This small molecule binds to this protein.
Small molecule (SMILES): O=c1[nH]c(=O)c2[nH]c(=O)[nH]c2[nH]1

Binding-site contacts:
Ligand atom O11 contacts residue ARG880 of chain 1.A at 2.9 Å (salt-bridge).
Ligand atom C6 contacts residue PHE1009 of chain 1.A at 3.6 Å (hydrophobic).
Ligand atom N9 contacts residue ALA1079 of chain 1.A at 3.4 Å.
Ligand atom O11 contacts residue SER1008 of chain 1.A at 3.5 Å (h-bond).
Ligand atom C4 contacts residue ALA1079 of chain 1.A at 3.4 Å (hydrophobic).
Ligand atom O13 contacts residue PHE914 of chain 1.A at 3.5 Å.
Ligand atom C8 contacts residue GLU802 of chain 1.A at 3.6 Å.
Ligand atom N1 contacts residue PHE1009 of chain 1.A at 3.5 Å.
Ligand atom N9 contacts residue PHE914 of chain 1.A at 3.3 Å.
Ligand atom O11 contacts residue PHE1009 of chain 1.A at 3.4 Å.
Ligand atom N7 contacts residue GLU802 of chain 1.A at 2.8 Å (salt-bridge).
Ligand atom C2 contacts residue PHE914 of chain 1.A at 3.6 Å (hydrophobic).
Ligand atom C2 contacts residue PHE1009 of chain 1.A at 4.0 Å (hydrophobic).
Ligand atom C5 contacts residue GLU802 of chain 1.A at 3.9 Å.
Ligand atom O13 contacts residue PHE1009 of chain 1.A at 3.5 Å.
Ligand atom N1 contacts residue PHE914 of chain 1.A at 3.5 Å.
Ligand atom O24 contacts residue ALA1079 of chain 1.A at 3.9 Å.
Ligand atom C6 contacts residue GLU802 of chain 1.A at 3.9 Å.
Ligand atom N9 contacts residue GLU1261 of chain 1.A at 3.0 Å (salt-bridge).
Ligand atom C2 contacts residue ARG880 of chain 1.A at 3.7 Å.
Ligand atom N7 contacts residue ALA1079 of chain 1.A at 3.8 Å.
Ligand atom O24 contacts residue GLU802 of chain 1.A at 3.7 Å.
Ligand atom N7 contacts residue PHE914 of chain 1.A at 3.2 Å.
Ligand atom O24 contacts residue PHE914 of chain 1.A at 4.0 Å.
Ligand atom C4 contacts residue PHE914 of chain 1.A at 3.2 Å (hydrophobic).
Ligand atom C2 contacts residue ALA1079 of chain 1.A at 3.7 Å (hydrophobic).
Ligand atom N7 contacts residue ALA1078 of chain 1.A at 3.6 Å.
Ligand atom N3 contacts residue ARG880 of chain 1.A at 3.5 Å (salt-bridge).
Ligand atom C8 contacts residue ALA1079 of chain 1.A at 3.5 Å (hydrophobic).
Ligand atom O24 contacts residue GLU1261 of chain 1.A at 3.6 Å (salt-bridge).
Ligand atom C8 contacts residue PHE914 of chain 1.A at 3.3 Å (hydrophobic).
Ligand atom C6 contacts residue PHE914 of chain 1.A at 3.3 Å (hydrophobic).
Ligand atom O11 contacts residue THR1010 of chain 1.A at 3.0 Å (h-bond).
Ligand atom N3 contacts residue ALA1079 of chain 1.A at 3.4 Å.
Ligand atom C5 contacts residue ALA1079 of chain 1.A at 3.9 Å (hydrophobic).
Ligand atom C5 contacts residue PHE914 of chain 1.A at 3.1 Å (hydrophobic).
Ligand atom N3 contacts residue PHE914 of chain 1.A at 3.4 Å.
Ligand atom C2 contacts residue THR1010 of chain 1.A at 3.9 Å.
Ligand atom O13 contacts residue GLU802 of chain 1.A at 2.9 Å (salt-bridge).
Ligand atom C8 contacts residue GLU1261 of chain 1.A at 3.7 Å.

Sequence of chain 1.A:
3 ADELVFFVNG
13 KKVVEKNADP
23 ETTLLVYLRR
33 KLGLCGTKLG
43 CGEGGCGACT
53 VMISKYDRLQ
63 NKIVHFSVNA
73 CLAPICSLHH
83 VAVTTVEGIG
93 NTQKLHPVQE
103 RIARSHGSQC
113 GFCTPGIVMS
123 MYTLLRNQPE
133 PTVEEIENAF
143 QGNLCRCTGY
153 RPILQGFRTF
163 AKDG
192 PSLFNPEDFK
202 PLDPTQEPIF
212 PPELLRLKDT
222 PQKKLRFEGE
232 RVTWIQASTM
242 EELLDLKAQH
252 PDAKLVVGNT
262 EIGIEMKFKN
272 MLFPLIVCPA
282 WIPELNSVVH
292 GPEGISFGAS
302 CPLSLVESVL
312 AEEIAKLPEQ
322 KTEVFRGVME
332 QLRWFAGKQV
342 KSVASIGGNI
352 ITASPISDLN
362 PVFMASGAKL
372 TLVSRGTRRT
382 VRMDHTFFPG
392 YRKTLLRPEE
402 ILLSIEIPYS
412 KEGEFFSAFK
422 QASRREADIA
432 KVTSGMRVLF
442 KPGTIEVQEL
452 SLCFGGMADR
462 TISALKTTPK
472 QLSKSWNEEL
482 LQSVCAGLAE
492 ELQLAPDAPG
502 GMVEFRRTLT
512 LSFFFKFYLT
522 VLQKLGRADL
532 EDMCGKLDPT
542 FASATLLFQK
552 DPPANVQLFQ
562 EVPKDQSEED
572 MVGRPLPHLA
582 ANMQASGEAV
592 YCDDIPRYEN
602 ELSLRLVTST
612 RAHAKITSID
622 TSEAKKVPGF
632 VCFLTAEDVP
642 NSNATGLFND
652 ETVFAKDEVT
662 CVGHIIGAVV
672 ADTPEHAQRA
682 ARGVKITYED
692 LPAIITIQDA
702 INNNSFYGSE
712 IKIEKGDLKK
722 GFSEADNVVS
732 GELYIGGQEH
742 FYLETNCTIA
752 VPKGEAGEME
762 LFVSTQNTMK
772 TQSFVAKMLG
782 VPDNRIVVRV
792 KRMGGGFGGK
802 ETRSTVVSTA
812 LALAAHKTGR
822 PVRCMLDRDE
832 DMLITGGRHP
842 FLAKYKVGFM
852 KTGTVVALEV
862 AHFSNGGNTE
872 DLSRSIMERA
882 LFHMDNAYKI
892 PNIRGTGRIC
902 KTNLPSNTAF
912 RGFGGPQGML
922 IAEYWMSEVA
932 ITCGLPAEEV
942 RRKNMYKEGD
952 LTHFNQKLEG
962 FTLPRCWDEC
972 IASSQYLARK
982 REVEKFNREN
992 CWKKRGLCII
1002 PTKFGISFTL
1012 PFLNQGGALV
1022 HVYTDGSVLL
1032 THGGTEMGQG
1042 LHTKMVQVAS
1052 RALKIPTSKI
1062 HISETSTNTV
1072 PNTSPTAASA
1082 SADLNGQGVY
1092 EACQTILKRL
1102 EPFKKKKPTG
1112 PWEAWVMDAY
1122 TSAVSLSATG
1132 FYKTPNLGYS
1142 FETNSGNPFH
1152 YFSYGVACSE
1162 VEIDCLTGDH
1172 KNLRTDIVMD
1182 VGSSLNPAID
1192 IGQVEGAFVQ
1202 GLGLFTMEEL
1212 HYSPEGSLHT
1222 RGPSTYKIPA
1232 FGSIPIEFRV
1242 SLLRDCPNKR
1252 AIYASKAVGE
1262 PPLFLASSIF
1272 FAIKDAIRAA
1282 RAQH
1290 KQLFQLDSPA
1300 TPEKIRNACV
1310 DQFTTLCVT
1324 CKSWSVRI